A small-molecule ligand and the protein it binds are described below.
Small molecule (SMILES): CC(=O)N[C@H]1[C@@H](O[C@H]2[C@H](O)[C@@H](NC(C)=O)CO[C@@H]2CO)O[C@H](CO)[C@@H](O[C@@H]2O[C@H](CO[C@H]3O[C@H](CO[C@@H]4O[C@H](CO)[C@@H](O)[C@H](O)[C@@H]4O)[C@@H](O)[C@H](O)[C@@H]3O)[C@@H](O)[C@H](O)[C@@H]2O)[C@@H]1O

Binding-site contacts:
Ligand atom O7 contacts residue LEU207 of chain 1.B at 3.9 Å.
Ligand atom C2 contacts residue GLU109 of chain 1.A at 4.3 Å.
Ligand atom C5 contacts residue TYR116 of chain 1.A at 4.1 Å (hydrophobic).
Ligand atom O6 contacts residue TYR211 of chain 1.B at 4.1 Å.
Ligand atom O6 contacts residue PRO239 of chain 1.B at 3.1 Å.
Ligand atom C1 contacts residue GLN212 of chain 1.B at 3.9 Å.
Ligand atom O5 contacts residue TYR116 of chain 1.A at 3.3 Å.
Ligand atom C4 contacts residue ASN113 of chain 1.A at 4.2 Å.
Ligand atom C5 contacts residue LEU207 of chain 1.B at 4.1 Å (hydrophobic).
Ligand atom C5 contacts residue TYR211 of chain 1.B at 4.2 Å (hydrophobic).
Ligand atom C5 contacts residue ASN113 of chain 1.A at 3.7 Å.
Ligand atom O5 contacts residue GLN212 of chain 1.B at 2.9 Å (h-bond).
Ligand atom O6 contacts residue GLN212 of chain 1.B at 4.1 Å.
Ligand atom C6 contacts residue LEU207 of chain 1.B at 4.0 Å (hydrophobic).
Ligand atom C1 contacts residue ASN113 of chain 1.A at 1.4 Å.
Ligand atom O6 contacts residue LEU207 of chain 1.B at 3.8 Å.
Ligand atom C2 contacts residue ASN113 of chain 1.A at 2.4 Å.
Ligand atom N2 contacts residue ASN113 of chain 1.A at 2.9 Å (h-bond).
Ligand atom O3 contacts residue LEU207 of chain 1.B at 4.3 Å.
Ligand atom C1 contacts residue GLU109 of chain 1.A at 3.6 Å.
Ligand atom C3 contacts residue ASN113 of chain 1.A at 3.8 Å.
Ligand atom C4 contacts residue LEU207 of chain 1.B at 3.8 Å (hydrophobic).
Ligand atom O6 contacts residue GLU208 of chain 1.B at 4.3 Å.
Ligand atom C6 contacts residue TYR211 of chain 1.B at 3.6 Å (hydrophobic).
Ligand atom C2 contacts residue LEU207 of chain 1.B at 4.1 Å (hydrophobic).
Ligand atom O5 contacts residue LEU207 of chain 1.B at 3.9 Å.
Ligand atom C6 contacts residue TYR116 of chain 1.A at 3.2 Å (hydrophobic).
Ligand atom O7 contacts residue ASN113 of chain 1.A at 3.4 Å (h-bond).
Ligand atom O6 contacts residue TYR116 of chain 1.A at 3.4 Å (h-bond).
Ligand atom C3 contacts residue LEU207 of chain 1.B at 4.3 Å (hydrophobic).
Ligand atom C6 contacts residue GLN212 of chain 1.B at 2.9 Å.
Ligand atom C6 contacts residue PRO239 of chain 1.B at 3.4 Å (hydrophobic).
Ligand atom C6 contacts residue PHE189 of chain 1.A at 3.9 Å (hydrophobic).
Ligand atom C7 contacts residue ASN113 of chain 1.A at 3.3 Å.
Ligand atom C5 contacts residue GLN212 of chain 1.B at 3.6 Å.
Ligand atom C8 contacts residue MET185 of chain 1.A at 3.4 Å (hydrophobic).
Ligand atom C1 contacts residue TYR116 of chain 1.A at 3.9 Å (hydrophobic).
Ligand atom O5 contacts residue GLU109 of chain 1.A at 3.4 Å (salt-bridge).
Ligand atom O5 contacts residue ASN113 of chain 1.A at 2.4 Å (h-bond).
Ligand atom C5 contacts residue PHE189 of chain 1.A at 4.0 Å (hydrophobic).

Sequence of chain 1.B:
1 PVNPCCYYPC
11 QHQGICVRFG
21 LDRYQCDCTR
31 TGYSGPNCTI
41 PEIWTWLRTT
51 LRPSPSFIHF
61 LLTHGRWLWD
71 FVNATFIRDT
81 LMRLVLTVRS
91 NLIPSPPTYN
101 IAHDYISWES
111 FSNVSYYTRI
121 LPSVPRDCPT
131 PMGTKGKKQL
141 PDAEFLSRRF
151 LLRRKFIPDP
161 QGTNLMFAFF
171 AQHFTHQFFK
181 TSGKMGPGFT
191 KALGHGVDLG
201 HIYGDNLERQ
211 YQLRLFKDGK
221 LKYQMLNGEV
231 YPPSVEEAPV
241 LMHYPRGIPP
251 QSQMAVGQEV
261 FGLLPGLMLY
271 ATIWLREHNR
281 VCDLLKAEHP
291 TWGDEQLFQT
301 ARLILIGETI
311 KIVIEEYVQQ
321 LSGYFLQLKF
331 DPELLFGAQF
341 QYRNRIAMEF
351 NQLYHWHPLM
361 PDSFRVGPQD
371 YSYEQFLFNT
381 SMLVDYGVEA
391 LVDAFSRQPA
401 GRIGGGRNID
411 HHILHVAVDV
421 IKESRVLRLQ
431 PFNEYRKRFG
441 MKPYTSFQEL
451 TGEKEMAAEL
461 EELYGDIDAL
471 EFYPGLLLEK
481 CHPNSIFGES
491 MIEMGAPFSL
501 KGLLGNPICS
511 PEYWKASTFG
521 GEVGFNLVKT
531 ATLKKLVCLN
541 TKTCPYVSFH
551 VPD

Sequence of chain 1.A:
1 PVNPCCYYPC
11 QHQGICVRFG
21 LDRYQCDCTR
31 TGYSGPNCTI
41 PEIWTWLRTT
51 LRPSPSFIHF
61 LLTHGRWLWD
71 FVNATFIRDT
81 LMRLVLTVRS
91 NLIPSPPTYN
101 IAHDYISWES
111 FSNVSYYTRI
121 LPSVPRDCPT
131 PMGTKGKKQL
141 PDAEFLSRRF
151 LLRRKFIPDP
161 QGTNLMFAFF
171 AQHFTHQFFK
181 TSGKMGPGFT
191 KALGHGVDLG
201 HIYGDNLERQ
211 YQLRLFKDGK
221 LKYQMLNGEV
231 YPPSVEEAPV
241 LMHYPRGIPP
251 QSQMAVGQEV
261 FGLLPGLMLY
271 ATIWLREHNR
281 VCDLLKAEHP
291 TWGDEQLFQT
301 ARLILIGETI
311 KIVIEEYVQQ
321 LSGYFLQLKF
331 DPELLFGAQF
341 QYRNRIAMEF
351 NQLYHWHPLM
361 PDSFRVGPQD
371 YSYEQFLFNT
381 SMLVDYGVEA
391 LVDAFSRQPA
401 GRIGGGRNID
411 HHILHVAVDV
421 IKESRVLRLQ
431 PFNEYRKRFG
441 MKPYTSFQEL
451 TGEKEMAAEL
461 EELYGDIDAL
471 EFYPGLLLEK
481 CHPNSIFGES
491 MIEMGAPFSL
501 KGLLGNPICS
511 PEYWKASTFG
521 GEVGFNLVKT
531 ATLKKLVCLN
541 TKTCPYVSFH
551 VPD